Sequence of chain 1.A:
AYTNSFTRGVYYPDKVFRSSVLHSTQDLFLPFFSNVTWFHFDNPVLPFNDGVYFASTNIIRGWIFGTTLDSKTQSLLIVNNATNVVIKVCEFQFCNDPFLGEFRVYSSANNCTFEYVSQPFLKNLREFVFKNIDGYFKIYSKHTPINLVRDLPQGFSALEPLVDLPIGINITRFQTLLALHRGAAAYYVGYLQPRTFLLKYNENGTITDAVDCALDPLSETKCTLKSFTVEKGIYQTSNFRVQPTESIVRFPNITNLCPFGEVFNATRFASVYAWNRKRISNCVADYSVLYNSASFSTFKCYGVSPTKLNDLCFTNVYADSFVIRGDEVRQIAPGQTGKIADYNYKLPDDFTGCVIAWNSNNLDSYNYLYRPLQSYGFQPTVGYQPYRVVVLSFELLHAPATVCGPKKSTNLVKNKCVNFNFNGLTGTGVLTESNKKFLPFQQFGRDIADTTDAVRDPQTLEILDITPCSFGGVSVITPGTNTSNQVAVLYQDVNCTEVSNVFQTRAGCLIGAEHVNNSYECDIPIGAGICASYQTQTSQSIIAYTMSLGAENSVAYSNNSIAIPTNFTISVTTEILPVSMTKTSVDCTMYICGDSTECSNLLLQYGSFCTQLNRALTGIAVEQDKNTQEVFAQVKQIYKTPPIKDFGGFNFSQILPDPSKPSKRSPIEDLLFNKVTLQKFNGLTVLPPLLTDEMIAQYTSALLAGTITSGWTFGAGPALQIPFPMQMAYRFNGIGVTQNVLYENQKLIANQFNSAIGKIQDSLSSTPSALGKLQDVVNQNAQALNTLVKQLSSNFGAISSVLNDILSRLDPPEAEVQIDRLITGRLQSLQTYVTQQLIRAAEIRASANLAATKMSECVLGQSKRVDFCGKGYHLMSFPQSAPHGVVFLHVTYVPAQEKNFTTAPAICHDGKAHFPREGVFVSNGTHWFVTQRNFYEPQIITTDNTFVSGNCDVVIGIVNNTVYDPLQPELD

Binding-site contacts:
Ligand atom O7 contacts residue ASN156 of chain 1.A at 4.5 Å.
Ligand atom C5 contacts residue ASN156 of chain 1.A at 3.6 Å.
Ligand atom C1 contacts residue ASN156 of chain 1.A at 1.4 Å.
Ligand atom C2 contacts residue GLU123 of chain 1.A at 4.2 Å.
Ligand atom C1 contacts residue GLU123 of chain 1.A at 4.0 Å.
Ligand atom O5 contacts residue ASN156 of chain 1.A at 2.4 Å (h-bond).
Ligand atom C3 contacts residue ASN156 of chain 1.A at 3.8 Å.
Ligand atom O7 contacts residue GLU123 of chain 1.A at 3.8 Å.
Ligand atom N2 contacts residue GLU123 of chain 1.A at 3.5 Å (salt-bridge).
Ligand atom C6 contacts residue ASN156 of chain 1.A at 4.4 Å.
Ligand atom C7 contacts residue GLU123 of chain 1.A at 3.3 Å.
Ligand atom N2 contacts residue ASN156 of chain 1.A at 2.9 Å (h-bond).
Ligand atom O6 contacts residue ASN156 of chain 1.A at 3.9 Å.
Ligand atom C4 contacts residue ASN156 of chain 1.A at 4.2 Å.
Ligand atom C8 contacts residue GLU123 of chain 1.A at 3.5 Å.
Ligand atom C8 contacts residue SER103 of chain 1.A at 4.0 Å.
Ligand atom C2 contacts residue ASN156 of chain 1.A at 2.4 Å.
Ligand atom C7 contacts residue ASN156 of chain 1.A at 3.9 Å.

A small-molecule ligand and the protein it binds are described below.
Small molecule (SMILES): CC(=O)N[C@@H]1[C@@H](O)[C@H](O)[C@@H](CO)O[C@H]1O